The small molecule below binds the protein below.
Small molecule (SMILES): NCCCCNCCCNCCCN

Sequence of chain 1.E:
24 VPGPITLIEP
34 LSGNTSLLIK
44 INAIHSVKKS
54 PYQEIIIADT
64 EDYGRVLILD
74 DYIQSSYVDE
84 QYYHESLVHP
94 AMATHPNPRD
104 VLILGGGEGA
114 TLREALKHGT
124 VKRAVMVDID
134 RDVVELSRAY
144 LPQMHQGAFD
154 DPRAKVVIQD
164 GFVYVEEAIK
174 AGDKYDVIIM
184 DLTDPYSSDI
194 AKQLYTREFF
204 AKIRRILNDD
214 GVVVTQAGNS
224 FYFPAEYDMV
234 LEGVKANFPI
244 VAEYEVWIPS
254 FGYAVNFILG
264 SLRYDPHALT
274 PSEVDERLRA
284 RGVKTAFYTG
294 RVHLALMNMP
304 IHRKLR

Binding-site contacts:
Ligand atom C12 contacts residue TYR75 of chain 1.E at 3.7 Å (hydrophobic).
Ligand atom C12 contacts residue TYR256 of chain 1.E at 3.3 Å (hydrophobic).
Ligand atom C3 contacts residue ASP184 of chain 1.E at 3.8 Å.
Ligand atom C3 contacts residue GLN77 of chain 1.E at 3.1 Å.
Ligand atom N1 contacts residue ASP184 of chain 1.E at 2.6 Å (salt-bridge).
Ligand atom N1 contacts residue HIS87 of chain 1.E at 2.8 Å (h-bond).
Ligand atom C3 contacts residue MTA1 of chain 1.U at 3.3 Å.
Ligand atom N14 contacts residue PHE254 of chain 1.E at 2.9 Å (h-bond).
Ligand atom N1 contacts residue MTA1 of chain 1.U at 3.6 Å.
Ligand atom N9 contacts residue ASP187 of chain 1.E at 3.0 Å (salt-bridge).
Ligand atom C2 contacts residue GLU111 of chain 1.E at 2.9 Å.
Ligand atom C2 contacts residue GLN77 of chain 1.E at 3.0 Å.
Ligand atom C8 contacts residue PHE254 of chain 1.E at 3.4 Å (hydrophobic).
Ligand atom C7 contacts residue ASP187 of chain 1.E at 3.5 Å.
Ligand atom C4 contacts residue MTA1 of chain 1.U at 3.3 Å.
Ligand atom C10 contacts residue PHE254 of chain 1.E at 3.2 Å (hydrophobic).
Ligand atom C13 contacts residue TYR256 of chain 1.E at 3.2 Å (hydrophobic).
Ligand atom N1 contacts residue TYR86 of chain 1.E at 3.8 Å.
Ligand atom C8 contacts residue ILE76 of chain 1.E at 3.4 Å (hydrophobic).
Ligand atom C11 contacts residue ILE76 of chain 1.E at 3.1 Å (hydrophobic).
Ligand atom N1 contacts residue GLU111 of chain 1.E at 2.7 Å (salt-bridge).
Ligand atom C4 contacts residue TYR86 of chain 1.E at 3.7 Å (hydrophobic).
Ligand atom C12 contacts residue TYR189 of chain 1.E at 3.0 Å (hydrophobic).
Ligand atom C2 contacts residue TYR86 of chain 1.E at 3.6 Å (hydrophobic).
Ligand atom N5 contacts residue GLN77 of chain 1.E at 3.1 Å (h-bond).
Ligand atom C4 contacts residue GLN77 of chain 1.E at 3.8 Å.
Ligand atom C11 contacts residue GLU32 of chain 1.E at 3.4 Å.
Ligand atom C3 contacts residue GLU111 of chain 1.E at 3.5 Å.
Ligand atom N5 contacts residue LEU185 of chain 1.E at 3.1 Å (h-bond).
Ligand atom N14 contacts residue PRO33 of chain 1.E at 3.0 Å (h-bond).
Ligand atom C13 contacts residue TYR189 of chain 1.E at 3.3 Å (hydrophobic).
Ligand atom C2 contacts residue HIS87 of chain 1.E at 3.4 Å.
Ligand atom N9 contacts residue ILE76 of chain 1.E at 3.2 Å (h-bond).
Ligand atom C4 contacts residue ASP184 of chain 1.E at 2.6 Å.
Ligand atom C13 contacts residue PHE254 of chain 1.E at 3.5 Å (hydrophobic).
Ligand atom N5 contacts residue ASP184 of chain 1.E at 3.6 Å (salt-bridge).
Ligand atom C6 contacts residue GLN219 of chain 1.E at 3.7 Å.
Ligand atom C7 contacts residue GLN77 of chain 1.E at 3.4 Å.
Ligand atom N14 contacts residue GLU32 of chain 1.E at 3.1 Å (salt-bridge).
Ligand atom C10 contacts residue ILE76 of chain 1.E at 3.0 Å (hydrophobic).